Sequence of chain 1.A:
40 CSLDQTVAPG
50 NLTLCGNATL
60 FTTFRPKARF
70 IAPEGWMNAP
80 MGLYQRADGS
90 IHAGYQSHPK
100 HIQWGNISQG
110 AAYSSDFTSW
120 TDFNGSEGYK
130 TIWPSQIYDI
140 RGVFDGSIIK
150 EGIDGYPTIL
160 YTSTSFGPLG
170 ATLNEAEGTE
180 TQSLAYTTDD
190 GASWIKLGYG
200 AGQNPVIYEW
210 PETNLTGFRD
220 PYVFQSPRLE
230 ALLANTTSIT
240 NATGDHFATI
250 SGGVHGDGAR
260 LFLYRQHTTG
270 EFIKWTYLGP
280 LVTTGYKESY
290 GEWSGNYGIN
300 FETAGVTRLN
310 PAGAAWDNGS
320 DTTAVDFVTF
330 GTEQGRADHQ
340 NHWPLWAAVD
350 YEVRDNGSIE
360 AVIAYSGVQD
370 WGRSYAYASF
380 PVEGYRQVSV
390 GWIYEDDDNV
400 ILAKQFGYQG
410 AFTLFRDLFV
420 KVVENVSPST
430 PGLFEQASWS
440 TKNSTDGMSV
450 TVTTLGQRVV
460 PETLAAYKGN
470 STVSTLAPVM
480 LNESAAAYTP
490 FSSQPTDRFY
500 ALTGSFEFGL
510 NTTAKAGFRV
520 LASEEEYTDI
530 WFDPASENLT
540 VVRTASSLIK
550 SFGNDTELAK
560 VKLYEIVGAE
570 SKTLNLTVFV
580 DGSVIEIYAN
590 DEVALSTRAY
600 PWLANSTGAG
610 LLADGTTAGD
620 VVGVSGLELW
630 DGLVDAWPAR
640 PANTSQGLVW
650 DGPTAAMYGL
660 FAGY

This protein binds this small molecule.
Small molecule (SMILES): CC(=O)N[C@@H]1[C@@H](O)[C@H](O)[C@@H](CO)O[C@H]1O

Binding-site contacts:
Ligand atom O7 contacts residue ASN642 of chain 1.A at 3.2 Å (h-bond).
Ligand atom C8 contacts residue ALA57 of chain 1.A at 3.7 Å (hydrophobic).
Ligand atom C8 contacts residue PHE60 of chain 1.A at 4.5 Å (hydrophobic).
Ligand atom C3 contacts residue ASN56 of chain 1.A at 4.0 Å.
Ligand atom N2 contacts residue ASN642 of chain 1.A at 2.9 Å (h-bond).
Ligand atom C2 contacts residue ALA57 of chain 1.A at 3.7 Å (hydrophobic).
Ligand atom O5 contacts residue ASN642 of chain 1.A at 2.3 Å (h-bond).
Ligand atom C5 contacts residue SER644 of chain 1.A at 3.6 Å.
Ligand atom O5 contacts residue SER644 of chain 1.A at 3.7 Å.
Ligand atom C2 contacts residue ASN642 of chain 1.A at 2.5 Å.
Ligand atom O4 contacts residue ASN56 of chain 1.A at 3.9 Å.
Ligand atom C1 contacts residue SER644 of chain 1.A at 3.9 Å.
Ligand atom C8 contacts residue THR58 of chain 1.A at 3.5 Å.
Ligand atom C3 contacts residue ALA57 of chain 1.A at 3.7 Å (hydrophobic).
Ligand atom O6 contacts residue SER644 of chain 1.A at 4.3 Å.
Ligand atom C4 contacts residue ASN642 of chain 1.A at 4.2 Å.
Ligand atom C6 contacts residue SER644 of chain 1.A at 3.8 Å.
Ligand atom C1 contacts residue ALA57 of chain 1.A at 4.1 Å (hydrophobic).
Ligand atom C3 contacts residue ASN642 of chain 1.A at 3.8 Å.
Ligand atom N2 contacts residue THR58 of chain 1.A at 4.3 Å.
Ligand atom O3 contacts residue ALA57 of chain 1.A at 4.2 Å.
Ligand atom C5 contacts residue ASN642 of chain 1.A at 3.6 Å.
Ligand atom C7 contacts residue ALA57 of chain 1.A at 3.8 Å (hydrophobic).
Ligand atom C7 contacts residue ASN642 of chain 1.A at 3.2 Å.
Ligand atom N2 contacts residue ALA57 of chain 1.A at 2.9 Å (h-bond).
Ligand atom O3 contacts residue ASN56 of chain 1.A at 4.1 Å.
Ligand atom C8 contacts residue ASN642 of chain 1.A at 4.4 Å.
Ligand atom O3 contacts residue THR58 of chain 1.A at 4.3 Å.
Ligand atom C5 contacts residue ALA57 of chain 1.A at 4.4 Å (hydrophobic).
Ligand atom C6 contacts residue GLN645 of chain 1.A at 4.5 Å.
Ligand atom C1 contacts residue ASN642 of chain 1.A at 1.4 Å.
Ligand atom C6 contacts residue GLY646 of chain 1.A at 4.0 Å.